Binding-site contacts:
Ligand atom C7 contacts residue ASN47 of chain 37.F at 3.8 Å.
Ligand atom C6 contacts residue ASN47 of chain 37.F at 4.0 Å.
Ligand atom C1 contacts residue ASN47 of chain 37.F at 1.4 Å.
Ligand atom N2 contacts residue ASN47 of chain 37.F at 3.2 Å (h-bond).
Ligand atom C3 contacts residue ASN47 of chain 37.F at 3.9 Å.
Ligand atom C2 contacts residue ASN47 of chain 37.F at 2.6 Å.
Ligand atom C5 contacts residue ASN47 of chain 37.F at 3.4 Å.
Ligand atom C4 contacts residue ASN47 of chain 37.F at 4.2 Å.
Ligand atom O5 contacts residue ASN47 of chain 37.F at 2.2 Å (h-bond).
Ligand atom O7 contacts residue ASN47 of chain 37.F at 3.9 Å.

This protein binds this small molecule.
Small molecule (SMILES): CC(=O)N[C@H]1[C@H](O[C@H]2[C@H](O)[C@@H](NC(C)=O)CO[C@@H]2CO)O[C@H](CO)[C@@H](O)[C@@H]1O

Sequence of chain 37.F:
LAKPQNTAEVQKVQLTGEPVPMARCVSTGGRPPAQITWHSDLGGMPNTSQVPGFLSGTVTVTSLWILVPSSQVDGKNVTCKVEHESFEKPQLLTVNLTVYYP